The small molecule below binds the protein below.
Small molecule (SMILES): O=S(=O)(Nc1cccc(B(O)O)c1)c1cc(S(=O)(=O)c2ccccc2)cs1

Sequence of chain 1.B:
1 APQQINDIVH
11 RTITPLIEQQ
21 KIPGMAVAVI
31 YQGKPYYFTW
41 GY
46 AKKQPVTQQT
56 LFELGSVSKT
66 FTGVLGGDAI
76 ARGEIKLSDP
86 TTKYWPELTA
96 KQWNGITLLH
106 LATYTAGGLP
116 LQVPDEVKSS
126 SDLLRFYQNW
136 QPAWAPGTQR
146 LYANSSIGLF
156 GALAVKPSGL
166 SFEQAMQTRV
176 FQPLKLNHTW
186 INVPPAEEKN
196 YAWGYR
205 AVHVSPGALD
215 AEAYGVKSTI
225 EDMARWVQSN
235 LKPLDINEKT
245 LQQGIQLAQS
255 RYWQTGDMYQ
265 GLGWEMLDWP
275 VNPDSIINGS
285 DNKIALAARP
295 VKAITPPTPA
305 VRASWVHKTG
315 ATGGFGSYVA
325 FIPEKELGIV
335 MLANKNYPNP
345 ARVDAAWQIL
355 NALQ

Binding-site contacts:
Ligand atom C2 contacts residue ALA315 of chain 1.B at 3.7 Å (hydrophobic).
Ligand atom B contacts residue LYS64 of chain 1.B at 3.9 Å.
Ligand atom O4 contacts residue VAL208 of chain 1.B at 3.9 Å.
Ligand atom B contacts residue TYR147 of chain 1.B at 3.3 Å.
Ligand atom C6 contacts residue TYR147 of chain 1.B at 4.0 Å (hydrophobic).
Ligand atom O5 contacts residue GLY317 of chain 1.B at 3.8 Å.
Ligand atom O3 contacts residue TYR218 of chain 1.B at 3.9 Å.
Ligand atom C9 contacts residue THR316 of chain 1.B at 3.7 Å.
Ligand atom O1 contacts residue ALA315 of chain 1.B at 2.8 Å (h-bond).
Ligand atom O5 contacts residue THR316 of chain 1.B at 2.9 Å (h-bond).
Ligand atom C2 contacts residue TYR218 of chain 1.B at 4.0 Å (hydrophobic).
Ligand atom B contacts residue SER61 of chain 1.B at 1.6 Å.
Ligand atom C9 contacts residue GLY317 of chain 1.B at 4.0 Å.
Ligand atom C2 contacts residue SER61 of chain 1.B at 3.3 Å.
Ligand atom C2 contacts residue ASN149 of chain 1.B at 3.9 Å.
Ligand atom C9 contacts residue ALA315 of chain 1.B at 3.6 Å (hydrophobic).
Ligand atom C4 contacts residue ASN149 of chain 1.B at 3.1 Å.
Ligand atom C1 contacts residue SER61 of chain 1.B at 2.6 Å.
Ligand atom O1 contacts residue SER61 of chain 1.B at 2.5 Å (h-bond).
Ligand atom C5 contacts residue LEU116 of chain 1.B at 3.9 Å (hydrophobic).
Ligand atom C3 contacts residue ASN149 of chain 1.B at 3.3 Å.
Ligand atom O2 contacts residue SER61 of chain 1.B at 2.5 Å (h-bond).
Ligand atom S3 contacts residue GLN117 of chain 1.B at 3.8 Å.
Ligand atom O3 contacts residue THR316 of chain 1.B at 3.3 Å.
Ligand atom N1 contacts residue ASN149 of chain 1.B at 3.7 Å.
Ligand atom C1 contacts residue ALA315 of chain 1.B at 4.0 Å (hydrophobic).
Ligand atom C6 contacts residue SER61 of chain 1.B at 3.6 Å.
Ligand atom N1 contacts residue TYR218 of chain 1.B at 3.3 Å.
Ligand atom C4 contacts residue GLN117 of chain 1.B at 3.6 Å.
Ligand atom B contacts residue ALA315 of chain 1.B at 4.0 Å.
Ligand atom C3 contacts residue TYR218 of chain 1.B at 4.0 Å (hydrophobic).
Ligand atom S1 contacts residue TYR218 of chain 1.B at 3.9 Å.
Ligand atom O2 contacts residue TYR147 of chain 1.B at 2.6 Å (h-bond).
Ligand atom O1 contacts residue GLY60 of chain 1.B at 3.8 Å.
Ligand atom C12 contacts residue ALA315 of chain 1.B at 3.9 Å (hydrophobic).
Ligand atom O3 contacts residue ALA315 of chain 1.B at 3.2 Å (h-bond).
Ligand atom C5 contacts residue ASN149 of chain 1.B at 3.6 Å.
Ligand atom O4 contacts residue TYR218 of chain 1.B at 3.4 Å.
Ligand atom O1 contacts residue GLY314 of chain 1.B at 3.6 Å.
Ligand atom O5 contacts residue ASN340 of chain 1.B at 3.2 Å (h-bond).